A protein and the small-molecule ligand that binds it are described below.
Small molecule (SMILES): C=CC1=C(C)C2=Cc3c(C=C)c(C)c4n3[Fe]35(c6ccc(Cl)cc6)<-N2=C1C=c1c(C)c(CCC(=O)O)c(n13)=CC1=N->5C(=C4)C(C)=C1CCC(=O)O

Sequence of chain 1.A:
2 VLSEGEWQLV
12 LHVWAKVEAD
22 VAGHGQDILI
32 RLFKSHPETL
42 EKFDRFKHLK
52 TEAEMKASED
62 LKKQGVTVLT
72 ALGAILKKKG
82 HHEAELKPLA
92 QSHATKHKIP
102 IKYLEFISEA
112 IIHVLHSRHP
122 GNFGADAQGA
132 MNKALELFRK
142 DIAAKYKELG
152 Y

Binding-site contacts:
Ligand atom C3D contacts residue HIS98 of chain 1.A at 3.6 Å.
Ligand atom C1A contacts residue HIS94 of chain 1.A at 3.6 Å.
Ligand atom CL1 contacts residue GLN65 of chain 1.A at 3.3 Å.
Ligand atom C4C contacts residue PHE44 of chain 1.A at 3.8 Å (hydrophobic).
Ligand atom FE contacts residue HIS94 of chain 1.A at 2.3 Å.
Ligand atom C1D contacts residue PHE44 of chain 1.A at 3.8 Å (hydrophobic).
Ligand atom O2A contacts residue SER93 of chain 1.A at 3.7 Å.
Ligand atom C4D contacts residue HIS98 of chain 1.A at 3.5 Å.
Ligand atom CAC contacts residue PHE44 of chain 1.A at 3.6 Å (hydrophobic).
Ligand atom CAB contacts residue PHE139 of chain 1.A at 3.8 Å (hydrophobic).
Ligand atom CHA contacts residue HIS98 of chain 1.A at 3.5 Å.
Ligand atom C4 contacts residue PHE44 of chain 1.A at 3.6 Å (hydrophobic).
Ligand atom ND contacts residue HIS94 of chain 1.A at 3.1 Å (h-bond).
Ligand atom NC contacts residue HIS94 of chain 1.A at 3.2 Å (h-bond).
Ligand atom CMB contacts residue VAL69 of chain 1.A at 3.6 Å (hydrophobic).
Ligand atom O2D contacts residue ARG46 of chain 1.A at 3.0 Å (salt-bridge).
Ligand atom C1B contacts residue LEU90 of chain 1.A at 3.8 Å (hydrophobic).
Ligand atom C5 contacts residue PHE44 of chain 1.A at 3.6 Å (hydrophobic).
Ligand atom CBB contacts residue PHE139 of chain 1.A at 3.6 Å (hydrophobic).
Ligand atom CHB contacts residue LEU90 of chain 1.A at 3.5 Å (hydrophobic).
Ligand atom NB contacts residue HIS94 of chain 1.A at 3.1 Å (h-bond).
Ligand atom CMD contacts residue LYS43 of chain 1.A at 3.4 Å.
Ligand atom CMC contacts residue TYR104 of chain 1.A at 3.6 Å (hydrophobic).
Ligand atom CGA contacts residue SER93 of chain 1.A at 3.6 Å.
Ligand atom C3 contacts residue PHE44 of chain 1.A at 3.5 Å (hydrophobic).
Ligand atom CGD contacts residue ARG46 of chain 1.A at 3.6 Å.
Ligand atom CAC contacts residue ILE100 of chain 1.A at 3.3 Å (hydrophobic).
Ligand atom CBC contacts residue TYR104 of chain 1.A at 3.4 Å (hydrophobic).
Ligand atom CAD contacts residue HIS98 of chain 1.A at 3.3 Å.
Ligand atom O2A contacts residue HIS98 of chain 1.A at 2.8 Å (h-bond).
Ligand atom CMB contacts residue ALA72 of chain 1.A at 3.6 Å (hydrophobic).
Ligand atom CL1 contacts residue LEU30 of chain 1.A at 3.1 Å.
Ligand atom C3B contacts residue VAL69 of chain 1.A at 3.7 Å (hydrophobic).
Ligand atom CHD contacts residue PHE44 of chain 1.A at 3.4 Å (hydrophobic).
Ligand atom CHD contacts residue ILE100 of chain 1.A at 3.6 Å (hydrophobic).
Ligand atom CBC contacts residue THR40 of chain 1.A at 3.7 Å.
Ligand atom NA contacts residue HIS94 of chain 1.A at 3.1 Å (h-bond).
Ligand atom C3C contacts residue ILE100 of chain 1.A at 3.6 Å (hydrophobic).
Ligand atom O1A contacts residue SER93 of chain 1.A at 2.7 Å (h-bond).
Ligand atom C2B contacts residue VAL69 of chain 1.A at 3.5 Å (hydrophobic).